Sequence of chain 3.G:
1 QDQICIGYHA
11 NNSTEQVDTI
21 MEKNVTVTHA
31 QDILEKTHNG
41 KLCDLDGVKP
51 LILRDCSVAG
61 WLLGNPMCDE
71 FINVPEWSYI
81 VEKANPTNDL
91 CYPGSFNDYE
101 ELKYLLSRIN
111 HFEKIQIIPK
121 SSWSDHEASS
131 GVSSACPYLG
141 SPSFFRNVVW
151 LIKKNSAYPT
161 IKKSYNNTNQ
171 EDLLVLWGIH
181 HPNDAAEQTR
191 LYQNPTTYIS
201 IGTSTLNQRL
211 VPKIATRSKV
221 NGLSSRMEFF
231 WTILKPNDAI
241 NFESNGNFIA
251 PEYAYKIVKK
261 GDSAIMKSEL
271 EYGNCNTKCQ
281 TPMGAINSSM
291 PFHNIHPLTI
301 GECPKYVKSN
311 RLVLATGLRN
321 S

Sequence of chain 2.G:
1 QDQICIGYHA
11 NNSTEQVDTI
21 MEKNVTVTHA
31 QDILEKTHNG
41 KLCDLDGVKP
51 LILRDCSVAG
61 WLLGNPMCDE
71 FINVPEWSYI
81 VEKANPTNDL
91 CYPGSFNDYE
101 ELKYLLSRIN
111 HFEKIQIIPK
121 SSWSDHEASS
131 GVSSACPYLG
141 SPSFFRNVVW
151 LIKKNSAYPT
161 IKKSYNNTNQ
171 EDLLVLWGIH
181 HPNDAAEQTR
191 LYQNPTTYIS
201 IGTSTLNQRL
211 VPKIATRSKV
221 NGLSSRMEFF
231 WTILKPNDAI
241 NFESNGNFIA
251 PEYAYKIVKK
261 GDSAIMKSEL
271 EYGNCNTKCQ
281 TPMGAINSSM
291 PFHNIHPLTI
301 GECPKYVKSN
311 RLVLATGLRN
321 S

Binding-site contacts:
Ligand atom C7 contacts residue ASN166 of chain 2.G at 3.3 Å.
Ligand atom O4 contacts residue ASN237 of chain 2.G at 4.3 Å.
Ligand atom C4 contacts residue ASN237 of chain 2.G at 4.2 Å.
Ligand atom N2 contacts residue ASN166 of chain 2.G at 2.7 Å (h-bond).
Ligand atom C7 contacts residue ALA239 of chain 2.G at 3.9 Å (hydrophobic).
Ligand atom C2 contacts residue ASN166 of chain 2.G at 2.2 Å.
Ligand atom C8 contacts residue ALA239 of chain 2.G at 3.8 Å (hydrophobic).
Ligand atom O7 contacts residue ASN166 of chain 2.G at 3.3 Å (h-bond).
Ligand atom O7 contacts residue ALA239 of chain 2.G at 4.0 Å.
Ligand atom C8 contacts residue ASP238 of chain 2.G at 4.4 Å.
Ligand atom O5 contacts residue THR168 of chain 2.G at 4.5 Å.
Ligand atom C4 contacts residue ASN166 of chain 2.G at 4.1 Å.
Ligand atom O5 contacts residue ASN166 of chain 2.G at 2.4 Å (h-bond).
Ligand atom C3 contacts residue ASN166 of chain 2.G at 3.6 Å.
Ligand atom C2 contacts residue ASN237 of chain 2.G at 3.7 Å.
Ligand atom O5 contacts residue ASN237 of chain 2.G at 4.0 Å.
Ligand atom C1 contacts residue ASN237 of chain 2.G at 3.6 Å.
Ligand atom C1 contacts residue ASN166 of chain 2.G at 1.4 Å.
Ligand atom C5 contacts residue ASN237 of chain 2.G at 3.2 Å.
Ligand atom C8 contacts residue SER218 of chain 3.G at 3.5 Å.
Ligand atom C7 contacts residue ASN237 of chain 2.G at 3.8 Å.
Ligand atom C3 contacts residue ASN237 of chain 2.G at 4.1 Å.
Ligand atom N2 contacts residue ASN237 of chain 2.G at 2.9 Å (h-bond).
Ligand atom C5 contacts residue ASN166 of chain 2.G at 3.6 Å.
Ligand atom C6 contacts residue ASN237 of chain 2.G at 3.4 Å.
Ligand atom C8 contacts residue ASN237 of chain 2.G at 3.8 Å.

This protein binds this small molecule.
Small molecule (SMILES): CC(=O)N[C@@H]1[C@@H](O)[C@H](O)[C@@H](CO)O[C@H]1O